The small molecule below binds the protein below.
Small molecule (SMILES): CC(=O)N[C@@H]1[C@@H](O)[C@H](O)[C@@H](CO)O[C@H]1O

Binding-site contacts:
Ligand atom C7 contacts residue ASN771 of chain 1.B at 3.8 Å.
Ligand atom C4 contacts residue ASN771 of chain 1.B at 4.2 Å.
Ligand atom O5 contacts residue ASN771 of chain 1.B at 2.4 Å (h-bond).
Ligand atom N2 contacts residue ASN771 of chain 1.B at 2.9 Å (h-bond).
Ligand atom O6 contacts residue LEU774 of chain 1.B at 4.5 Å.
Ligand atom N2 contacts residue MET470 of chain 1.B at 4.0 Å.
Ligand atom C8 contacts residue MET470 of chain 1.B at 3.7 Å (hydrophobic).
Ligand atom O7 contacts residue ASN771 of chain 1.B at 4.3 Å.
Ligand atom C2 contacts residue ASN771 of chain 1.B at 2.5 Å.
Ligand atom C3 contacts residue ASN771 of chain 1.B at 3.8 Å.
Ligand atom C5 contacts residue ASN771 of chain 1.B at 3.7 Å.
Ligand atom O7 contacts residue THR469 of chain 1.B at 4.3 Å.
Ligand atom C7 contacts residue MET470 of chain 1.B at 3.6 Å (hydrophobic).
Ligand atom C1 contacts residue ASN771 of chain 1.B at 1.4 Å.
Ligand atom O7 contacts residue MET470 of chain 1.B at 3.8 Å.

Sequence of chain 1.B:
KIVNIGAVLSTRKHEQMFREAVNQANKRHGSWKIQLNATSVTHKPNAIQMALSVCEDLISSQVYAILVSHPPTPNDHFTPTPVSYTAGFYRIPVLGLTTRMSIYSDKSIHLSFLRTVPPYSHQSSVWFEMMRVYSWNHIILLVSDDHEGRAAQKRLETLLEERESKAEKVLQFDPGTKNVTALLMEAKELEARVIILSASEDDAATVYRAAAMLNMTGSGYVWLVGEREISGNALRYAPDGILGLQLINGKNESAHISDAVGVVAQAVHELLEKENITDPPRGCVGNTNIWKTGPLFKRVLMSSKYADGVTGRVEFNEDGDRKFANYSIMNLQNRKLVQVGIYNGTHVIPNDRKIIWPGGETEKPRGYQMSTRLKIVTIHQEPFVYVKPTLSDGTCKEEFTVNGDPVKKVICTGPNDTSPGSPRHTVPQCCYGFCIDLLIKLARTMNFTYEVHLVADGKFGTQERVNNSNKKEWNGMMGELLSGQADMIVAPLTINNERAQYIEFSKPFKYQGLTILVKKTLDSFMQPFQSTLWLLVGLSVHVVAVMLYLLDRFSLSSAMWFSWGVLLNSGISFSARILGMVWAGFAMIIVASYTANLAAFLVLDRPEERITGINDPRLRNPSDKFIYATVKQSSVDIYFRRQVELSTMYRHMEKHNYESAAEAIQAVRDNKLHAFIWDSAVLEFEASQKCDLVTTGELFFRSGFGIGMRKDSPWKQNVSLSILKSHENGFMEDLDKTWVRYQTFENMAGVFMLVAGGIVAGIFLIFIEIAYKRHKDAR